Sequence of chain 25.A:
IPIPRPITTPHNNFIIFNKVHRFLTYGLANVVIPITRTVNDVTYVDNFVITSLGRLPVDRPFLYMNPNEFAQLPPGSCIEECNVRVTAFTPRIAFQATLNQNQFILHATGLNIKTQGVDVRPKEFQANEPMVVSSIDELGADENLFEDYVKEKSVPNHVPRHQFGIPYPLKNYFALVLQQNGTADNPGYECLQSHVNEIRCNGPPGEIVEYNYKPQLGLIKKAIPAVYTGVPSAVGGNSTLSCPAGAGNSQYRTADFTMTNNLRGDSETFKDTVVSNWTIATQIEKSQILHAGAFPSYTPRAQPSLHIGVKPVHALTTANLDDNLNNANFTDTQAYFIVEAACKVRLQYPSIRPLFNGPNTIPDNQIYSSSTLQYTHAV

The protein below binds the small molecule below.
Small molecule (SMILES): Cc1cn([C@H]2C[C@H](O[P](=O)(O)OC[C@H]3O[C@@H](n4cc(C)c(=O)[nH]c4=O)C[C@@H]3O)[C@@H](CO[P](=O)(O)O[C@H]3C[C@H](n4ccc(=O)[nH]c4=O)O[C@@H]3COP(=O)=O)O2)c(=O)[nH]c1=O

Binding-site contacts:
Ligand atom C2 contacts residue LEU328 of chain 25.A at 3.0 Å (hydrophobic).
Ligand atom OP1 contacts residue GLN252 of chain 25.A at 3.7 Å.
Ligand atom O4 contacts residue GLY98 of chain 25.A at 2.8 Å (h-bond).
Ligand atom C6 contacts residue GLY98 of chain 25.A at 4.1 Å.
Ligand atom C4 contacts residue GLY98 of chain 25.A at 3.2 Å.
Ligand atom N3 contacts residue LEU328 of chain 25.A at 3.9 Å.
Ligand atom C4 contacts residue PRO334 of chain 25.A at 3.6 Å (hydrophobic).
Ligand atom C2 contacts residue PRO334 of chain 25.A at 3.7 Å (hydrophobic).
Ligand atom C1' contacts residue LEU328 of chain 25.A at 3.9 Å (hydrophobic).
Ligand atom O4' contacts residue GLN252 of chain 25.A at 3.9 Å.
Ligand atom C4' contacts residue GLN252 of chain 25.A at 3.5 Å.
Ligand atom O4 contacts residue ALA259 of chain 25.A at 3.2 Å.
Ligand atom P contacts residue PHE333 of chain 25.A at 3.8 Å.
Ligand atom O4' contacts residue LEU328 of chain 25.A at 3.0 Å.
Ligand atom O2 contacts residue PRO334 of chain 25.A at 3.8 Å.
Ligand atom O2 contacts residue LEU328 of chain 25.A at 2.2 Å.
Ligand atom C5' contacts residue GLN252 of chain 25.A at 3.4 Å.
Ligand atom OP2 contacts residue ARG391 of chain 25.A at 3.9 Å.
Ligand atom C2' contacts residue LEU328 of chain 25.A at 3.7 Å (hydrophobic).
Ligand atom O3' contacts residue PHE333 of chain 25.A at 3.5 Å.
Ligand atom N1 contacts residue PHE333 of chain 25.A at 3.8 Å.
Ligand atom OP2 contacts residue PHE333 of chain 25.A at 3.3 Å.
Ligand atom OP1 contacts residue ARG391 of chain 25.A at 3.8 Å.
Ligand atom O5' contacts residue LEU328 of chain 25.A at 3.6 Å.
Ligand atom C6 contacts residue PHE333 of chain 25.A at 3.7 Å (hydrophobic).
Ligand atom OP2 contacts residue GLN252 of chain 25.A at 4.1 Å.
Ligand atom O5' contacts residue GLN252 of chain 25.A at 3.1 Å (h-bond).
Ligand atom O5' contacts residue PHE333 of chain 25.A at 3.8 Å.
Ligand atom C2' contacts residue PHE333 of chain 25.A at 2.9 Å (hydrophobic).
Ligand atom C4' contacts residue LEU328 of chain 25.A at 4.1 Å (hydrophobic).
Ligand atom C3' contacts residue PHE333 of chain 25.A at 3.8 Å (hydrophobic).
Ligand atom N3 contacts residue PRO334 of chain 25.A at 3.5 Å.
Ligand atom N1 contacts residue LEU328 of chain 25.A at 3.8 Å.
Ligand atom O4 contacts residue PRO334 of chain 25.A at 3.7 Å.
Ligand atom C1' contacts residue PHE333 of chain 25.A at 3.1 Å (hydrophobic).
Ligand atom OP2 contacts residue GLU102 of chain 25.A at 3.5 Å (salt-bridge).
Ligand atom C5' contacts residue PHE333 of chain 25.A at 3.2 Å (hydrophobic).
Ligand atom C7 contacts residue TYR336 of chain 25.A at 3.6 Å (hydrophobic).
Ligand atom O4' contacts residue PRO334 of chain 25.A at 4.0 Å.
Ligand atom C5 contacts residue GLY98 of chain 25.A at 2.9 Å.